Sequence of chain 1.C:
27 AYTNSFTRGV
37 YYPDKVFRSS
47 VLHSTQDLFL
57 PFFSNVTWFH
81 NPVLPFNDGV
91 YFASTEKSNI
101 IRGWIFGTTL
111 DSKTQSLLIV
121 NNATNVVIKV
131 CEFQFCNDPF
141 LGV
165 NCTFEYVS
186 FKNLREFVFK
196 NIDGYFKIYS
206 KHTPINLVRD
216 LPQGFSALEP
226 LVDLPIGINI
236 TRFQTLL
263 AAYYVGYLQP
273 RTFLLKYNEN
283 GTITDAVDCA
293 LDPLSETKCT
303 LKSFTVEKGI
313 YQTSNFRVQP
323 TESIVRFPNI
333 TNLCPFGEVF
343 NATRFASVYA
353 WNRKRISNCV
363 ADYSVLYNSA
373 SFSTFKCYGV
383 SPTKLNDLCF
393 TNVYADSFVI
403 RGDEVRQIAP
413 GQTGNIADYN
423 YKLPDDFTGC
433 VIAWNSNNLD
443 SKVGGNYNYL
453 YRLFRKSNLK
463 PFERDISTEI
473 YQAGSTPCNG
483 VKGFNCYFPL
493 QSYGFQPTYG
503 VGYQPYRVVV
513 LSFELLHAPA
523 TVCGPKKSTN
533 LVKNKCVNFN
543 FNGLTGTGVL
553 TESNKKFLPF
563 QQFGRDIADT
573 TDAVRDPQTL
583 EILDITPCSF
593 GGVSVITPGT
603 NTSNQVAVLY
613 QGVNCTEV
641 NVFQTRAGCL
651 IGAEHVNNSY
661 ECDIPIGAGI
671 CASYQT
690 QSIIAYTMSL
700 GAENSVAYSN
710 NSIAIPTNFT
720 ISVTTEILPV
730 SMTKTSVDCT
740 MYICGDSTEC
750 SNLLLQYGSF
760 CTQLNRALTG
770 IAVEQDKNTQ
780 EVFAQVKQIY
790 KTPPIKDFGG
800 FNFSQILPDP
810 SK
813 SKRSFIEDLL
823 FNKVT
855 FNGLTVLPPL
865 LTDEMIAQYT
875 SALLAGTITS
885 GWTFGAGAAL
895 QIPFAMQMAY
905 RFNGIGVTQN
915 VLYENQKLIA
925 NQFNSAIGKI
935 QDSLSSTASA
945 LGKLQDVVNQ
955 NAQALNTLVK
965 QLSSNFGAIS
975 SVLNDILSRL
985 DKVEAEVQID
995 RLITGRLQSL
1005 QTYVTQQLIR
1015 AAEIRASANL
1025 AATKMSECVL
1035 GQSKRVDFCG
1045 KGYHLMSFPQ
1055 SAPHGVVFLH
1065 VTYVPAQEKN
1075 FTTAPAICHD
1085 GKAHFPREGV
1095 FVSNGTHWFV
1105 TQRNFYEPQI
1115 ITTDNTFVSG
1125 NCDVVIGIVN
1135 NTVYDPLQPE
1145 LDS

Binding-site contacts:
Ligand atom O5 contacts residue ASN657 of chain 1.C at 2.3 Å (h-bond).
Ligand atom C1 contacts residue ASN657 of chain 1.C at 1.4 Å.
Ligand atom C4 contacts residue ASN657 of chain 1.C at 4.2 Å.
Ligand atom C7 contacts residue ASN657 of chain 1.C at 3.5 Å.
Ligand atom N2 contacts residue ASN657 of chain 1.C at 3.0 Å (h-bond).
Ligand atom O7 contacts residue ASN657 of chain 1.C at 3.7 Å.
Ligand atom C5 contacts residue ASN657 of chain 1.C at 3.7 Å.
Ligand atom C2 contacts residue ASN657 of chain 1.C at 2.5 Å.
Ligand atom C3 contacts residue ASN657 of chain 1.C at 3.8 Å.

A small-molecule ligand and the protein it binds are described below.
Small molecule (SMILES): CC(=O)N[C@@H]1[C@@H](O)[C@H](O)[C@@H](CO)O[C@H]1O